Sequence of chain 1.D:
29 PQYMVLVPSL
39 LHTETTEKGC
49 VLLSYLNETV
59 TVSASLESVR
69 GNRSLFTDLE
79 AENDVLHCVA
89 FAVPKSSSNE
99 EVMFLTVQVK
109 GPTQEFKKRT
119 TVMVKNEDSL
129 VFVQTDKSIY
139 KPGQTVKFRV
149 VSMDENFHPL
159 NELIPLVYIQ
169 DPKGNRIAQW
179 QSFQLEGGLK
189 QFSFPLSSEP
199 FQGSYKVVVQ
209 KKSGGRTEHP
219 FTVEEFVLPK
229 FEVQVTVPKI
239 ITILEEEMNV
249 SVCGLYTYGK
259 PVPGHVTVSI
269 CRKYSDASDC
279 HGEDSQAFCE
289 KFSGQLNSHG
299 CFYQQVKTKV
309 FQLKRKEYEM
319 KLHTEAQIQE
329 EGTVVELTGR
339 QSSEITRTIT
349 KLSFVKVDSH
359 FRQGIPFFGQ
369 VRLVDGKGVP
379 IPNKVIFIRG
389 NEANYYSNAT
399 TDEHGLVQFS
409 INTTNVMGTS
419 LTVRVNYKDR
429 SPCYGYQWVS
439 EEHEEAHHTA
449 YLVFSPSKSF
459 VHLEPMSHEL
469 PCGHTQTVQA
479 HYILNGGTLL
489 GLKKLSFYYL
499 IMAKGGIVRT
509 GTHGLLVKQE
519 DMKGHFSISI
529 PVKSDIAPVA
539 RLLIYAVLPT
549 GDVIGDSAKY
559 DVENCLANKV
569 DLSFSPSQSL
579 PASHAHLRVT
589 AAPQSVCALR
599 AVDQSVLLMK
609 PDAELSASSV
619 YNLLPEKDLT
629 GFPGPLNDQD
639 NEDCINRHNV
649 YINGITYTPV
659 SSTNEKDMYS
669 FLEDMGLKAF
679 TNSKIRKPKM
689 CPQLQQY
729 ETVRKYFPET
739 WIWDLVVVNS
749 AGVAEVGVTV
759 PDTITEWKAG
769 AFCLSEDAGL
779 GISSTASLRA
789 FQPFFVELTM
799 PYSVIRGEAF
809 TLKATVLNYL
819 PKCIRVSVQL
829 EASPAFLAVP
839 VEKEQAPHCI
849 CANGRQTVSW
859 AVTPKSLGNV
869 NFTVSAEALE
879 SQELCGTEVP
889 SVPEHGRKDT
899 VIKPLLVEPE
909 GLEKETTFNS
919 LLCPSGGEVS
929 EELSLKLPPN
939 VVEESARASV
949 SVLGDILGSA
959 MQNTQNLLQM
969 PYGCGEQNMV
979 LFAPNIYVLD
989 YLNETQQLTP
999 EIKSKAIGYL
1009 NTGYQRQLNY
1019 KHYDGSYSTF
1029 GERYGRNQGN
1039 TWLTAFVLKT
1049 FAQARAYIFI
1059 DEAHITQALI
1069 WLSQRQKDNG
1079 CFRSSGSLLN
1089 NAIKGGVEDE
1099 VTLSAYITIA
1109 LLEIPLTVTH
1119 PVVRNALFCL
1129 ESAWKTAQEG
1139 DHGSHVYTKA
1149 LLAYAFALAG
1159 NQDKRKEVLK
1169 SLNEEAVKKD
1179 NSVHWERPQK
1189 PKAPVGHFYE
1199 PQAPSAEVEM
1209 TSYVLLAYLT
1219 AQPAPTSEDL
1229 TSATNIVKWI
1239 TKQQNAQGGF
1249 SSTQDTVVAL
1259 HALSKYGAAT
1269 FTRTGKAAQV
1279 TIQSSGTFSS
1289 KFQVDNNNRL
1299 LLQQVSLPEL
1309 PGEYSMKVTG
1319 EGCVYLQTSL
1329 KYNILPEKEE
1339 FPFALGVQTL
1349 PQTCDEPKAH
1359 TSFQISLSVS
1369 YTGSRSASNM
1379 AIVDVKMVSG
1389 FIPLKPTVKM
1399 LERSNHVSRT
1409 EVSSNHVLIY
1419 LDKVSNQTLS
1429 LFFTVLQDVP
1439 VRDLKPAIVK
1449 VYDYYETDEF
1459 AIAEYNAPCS

Binding-site contacts:
Ligand atom O5 contacts residue ASN70 of chain 1.D at 2.4 Å (h-bond).
Ligand atom C8 contacts residue ASN70 of chain 1.D at 4.2 Å.
Ligand atom C1 contacts residue ASN70 of chain 1.D at 1.4 Å.
Ligand atom C7 contacts residue ASN70 of chain 1.D at 4.1 Å.
Ligand atom N2 contacts residue ASN70 of chain 1.D at 2.9 Å (h-bond).
Ligand atom C4 contacts residue ASN70 of chain 1.D at 4.2 Å.
Ligand atom C3 contacts residue ASN70 of chain 1.D at 3.8 Å.
Ligand atom C5 contacts residue ASN70 of chain 1.D at 3.6 Å.
Ligand atom C2 contacts residue ASN70 of chain 1.D at 2.5 Å.

A protein and the small-molecule ligand that binds it are described below.
Small molecule (SMILES): CC(=O)N[C@@H]1[C@@H](O)[C@H](O)[C@@H](CO)O[C@H]1O